Binding-site contacts:
Ligand atom C5 contacts residue GLN65 of chain 51.I at 3.7 Å.
Ligand atom O7 contacts residue ASN67 of chain 51.C at 4.1 Å.
Ligand atom C7 contacts residue PHE90 of chain 51.C at 4.4 Å (hydrophobic).
Ligand atom O5 contacts residue ASN67 of chain 51.C at 2.4 Å (h-bond).
Ligand atom C7 contacts residue ASN67 of chain 51.C at 3.7 Å.
Ligand atom N2 contacts residue ASN67 of chain 51.C at 2.9 Å (h-bond).
Ligand atom C2 contacts residue GLN65 of chain 51.I at 4.4 Å.
Ligand atom C8 contacts residue PHE90 of chain 51.C at 3.7 Å (hydrophobic).
Ligand atom C6 contacts residue GLN65 of chain 51.I at 3.5 Å.
Ligand atom O6 contacts residue GLN65 of chain 51.I at 2.5 Å (h-bond).
Ligand atom C5 contacts residue ASN67 of chain 51.C at 3.7 Å.
Ligand atom O5 contacts residue GLN65 of chain 51.I at 3.7 Å.
Ligand atom C1 contacts residue ASN67 of chain 51.C at 1.4 Å.
Ligand atom O3 contacts residue GLN65 of chain 51.I at 3.6 Å.
Ligand atom O4 contacts residue GLN65 of chain 51.I at 3.6 Å.
Ligand atom C2 contacts residue ASN67 of chain 51.C at 2.4 Å.
Ligand atom O4 contacts residue ASP66 of chain 51.I at 2.7 Å (salt-bridge).
Ligand atom O6 contacts residue TYR60 of chain 51.I at 4.2 Å.
Ligand atom O6 contacts residue ASN67 of chain 51.C at 4.0 Å.
Ligand atom C3 contacts residue ASN67 of chain 51.C at 3.8 Å.
Ligand atom C4 contacts residue GLN65 of chain 51.I at 3.3 Å.
Ligand atom C4 contacts residue ASN67 of chain 51.C at 4.2 Å.
Ligand atom C3 contacts residue GLN65 of chain 51.I at 4.0 Å.
Ligand atom C4 contacts residue ASP66 of chain 51.I at 4.0 Å.

Sequence of chain 51.C:
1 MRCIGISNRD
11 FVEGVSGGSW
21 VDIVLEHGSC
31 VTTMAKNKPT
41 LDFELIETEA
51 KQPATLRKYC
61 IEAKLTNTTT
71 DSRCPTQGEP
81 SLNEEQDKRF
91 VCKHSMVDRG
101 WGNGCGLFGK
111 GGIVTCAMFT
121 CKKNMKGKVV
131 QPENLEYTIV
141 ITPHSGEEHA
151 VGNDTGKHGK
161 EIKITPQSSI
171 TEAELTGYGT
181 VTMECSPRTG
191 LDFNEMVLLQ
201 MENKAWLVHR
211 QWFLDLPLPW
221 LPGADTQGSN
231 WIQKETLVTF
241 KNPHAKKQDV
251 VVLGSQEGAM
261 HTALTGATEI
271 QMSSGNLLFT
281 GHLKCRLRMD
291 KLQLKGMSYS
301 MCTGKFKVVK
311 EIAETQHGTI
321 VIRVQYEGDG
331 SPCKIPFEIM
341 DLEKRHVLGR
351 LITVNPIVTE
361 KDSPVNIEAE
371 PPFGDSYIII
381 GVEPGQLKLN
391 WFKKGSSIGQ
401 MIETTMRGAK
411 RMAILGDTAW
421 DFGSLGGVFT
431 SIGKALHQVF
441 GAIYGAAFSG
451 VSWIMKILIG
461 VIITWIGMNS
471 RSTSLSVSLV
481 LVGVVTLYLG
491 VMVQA

The small molecule below binds the protein below.
Small molecule (SMILES): CC(=O)N[C@@H]1[C@@H](O)[C@H](O)[C@@H](CO)O[C@H]1O

Sequence of chain 51.I:
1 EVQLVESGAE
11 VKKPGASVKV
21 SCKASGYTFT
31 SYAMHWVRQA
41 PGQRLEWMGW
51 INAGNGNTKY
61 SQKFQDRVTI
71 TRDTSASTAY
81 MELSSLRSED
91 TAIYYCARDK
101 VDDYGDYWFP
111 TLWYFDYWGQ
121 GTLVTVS